This small molecule binds to this protein.
Small molecule (SMILES): C[C@H](O)[C@@H](O)[C@@H](O)[C@H](O)CO

Sequence of chain 3.B:
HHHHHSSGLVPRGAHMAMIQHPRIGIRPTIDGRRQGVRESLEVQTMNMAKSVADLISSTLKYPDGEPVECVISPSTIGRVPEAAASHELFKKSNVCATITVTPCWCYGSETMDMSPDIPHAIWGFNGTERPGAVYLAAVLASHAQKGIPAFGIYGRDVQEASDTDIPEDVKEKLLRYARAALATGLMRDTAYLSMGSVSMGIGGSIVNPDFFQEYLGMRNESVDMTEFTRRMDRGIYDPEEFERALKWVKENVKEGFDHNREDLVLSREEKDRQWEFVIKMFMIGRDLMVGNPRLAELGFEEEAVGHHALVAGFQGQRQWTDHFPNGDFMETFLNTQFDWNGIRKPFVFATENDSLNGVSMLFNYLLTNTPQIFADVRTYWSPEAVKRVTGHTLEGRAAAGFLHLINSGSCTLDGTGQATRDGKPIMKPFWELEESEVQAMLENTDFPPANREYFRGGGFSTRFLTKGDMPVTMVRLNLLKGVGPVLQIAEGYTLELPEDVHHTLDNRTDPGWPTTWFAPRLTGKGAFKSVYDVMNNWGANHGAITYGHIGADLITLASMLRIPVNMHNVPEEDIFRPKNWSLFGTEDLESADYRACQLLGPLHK

Binding-site contacts:
Ligand atom C3 contacts residue TRP105 of chain 3.B at 3.7 Å (hydrophobic).
Ligand atom O2 contacts residue GLU352 of chain 1.B at 3.3 Å (salt-bridge).
Ligand atom O4 contacts residue GLN317 of chain 1.B at 3.1 Å (h-bond).
Ligand atom O3 contacts residue VAL134 of chain 3.B at 4.2 Å.
Ligand atom C1 contacts residue VAL134 of chain 3.B at 4.0 Å (hydrophobic).
Ligand atom O4 contacts residue SER408 of chain 1.B at 3.4 Å (h-bond).
Ligand atom C5 contacts residue GLN317 of chain 1.B at 4.0 Å.
Ligand atom O5 contacts residue TRP105 of chain 3.B at 3.2 Å.
Ligand atom C6 contacts residue TYR454 of chain 1.B at 3.5 Å (hydrophobic).
Ligand atom O1 contacts residue ASP376 of chain 1.B at 3.3 Å (salt-bridge).
Ligand atom C1 contacts residue TRP105 of chain 3.B at 3.6 Å (hydrophobic).
Ligand atom C1 contacts residue ASN541 of chain 1.B at 3.5 Å.
Ligand atom C4 contacts residue SER408 of chain 1.B at 3.9 Å.
Ligand atom O4 contacts residue MET200 of chain 1.B at 4.2 Å.
Ligand atom C6 contacts residue TRP513 of chain 1.B at 4.0 Å (hydrophobic).
Ligand atom O2 contacts residue SER408 of chain 1.B at 3.2 Å (h-bond).
Ligand atom C1 contacts residue MN1 of chain 1.J at 2.9 Å.
Ligand atom C2 contacts residue SER408 of chain 1.B at 4.1 Å.
Ligand atom C5 contacts residue TRP105 of chain 3.B at 3.8 Å (hydrophobic).
Ligand atom C1 contacts residue ASP376 of chain 1.B at 4.1 Å.
Ligand atom C5 contacts residue ARG33 of chain 3.B at 4.0 Å.
Ligand atom C2 contacts residue GLU352 of chain 1.B at 3.1 Å.
Ligand atom O1 contacts residue ASN541 of chain 1.B at 2.7 Å (h-bond).
Ligand atom O1 contacts residue GLU352 of chain 1.B at 2.8 Å (salt-bridge).
Ligand atom C1 contacts residue GLU352 of chain 1.B at 3.6 Å.
Ligand atom C2 contacts residue ASP376 of chain 1.B at 4.0 Å.
Ligand atom C6 contacts residue GLN317 of chain 1.B at 4.1 Å.
Ligand atom O2 contacts residue MN1 of chain 1.J at 2.3 Å.
Ligand atom C2 contacts residue MET200 of chain 1.B at 4.2 Å (hydrophobic).
Ligand atom O1 contacts residue HIS542 of chain 1.B at 3.1 Å (h-bond).
Ligand atom O5 contacts residue GLN317 of chain 1.B at 3.0 Å (h-bond).
Ligand atom O3 contacts residue TRP105 of chain 3.B at 3.2 Å.
Ligand atom O1 contacts residue ILE202 of chain 1.B at 3.9 Å.
Ligand atom O5 contacts residue MET200 of chain 1.B at 3.8 Å.
Ligand atom C2 contacts residue MN1 of chain 1.J at 3.0 Å.
Ligand atom O2 contacts residue ASP376 of chain 1.B at 2.7 Å (salt-bridge).
Ligand atom O5 contacts residue ARG33 of chain 3.B at 3.1 Å (salt-bridge).
Ligand atom O3 contacts residue PRO131 of chain 3.B at 3.8 Å.
Ligand atom O1 contacts residue MN1 of chain 1.J at 1.9 Å.
Ligand atom O4 contacts residue GLU352 of chain 1.B at 3.5 Å (salt-bridge).

Sequence of chain 1.B:
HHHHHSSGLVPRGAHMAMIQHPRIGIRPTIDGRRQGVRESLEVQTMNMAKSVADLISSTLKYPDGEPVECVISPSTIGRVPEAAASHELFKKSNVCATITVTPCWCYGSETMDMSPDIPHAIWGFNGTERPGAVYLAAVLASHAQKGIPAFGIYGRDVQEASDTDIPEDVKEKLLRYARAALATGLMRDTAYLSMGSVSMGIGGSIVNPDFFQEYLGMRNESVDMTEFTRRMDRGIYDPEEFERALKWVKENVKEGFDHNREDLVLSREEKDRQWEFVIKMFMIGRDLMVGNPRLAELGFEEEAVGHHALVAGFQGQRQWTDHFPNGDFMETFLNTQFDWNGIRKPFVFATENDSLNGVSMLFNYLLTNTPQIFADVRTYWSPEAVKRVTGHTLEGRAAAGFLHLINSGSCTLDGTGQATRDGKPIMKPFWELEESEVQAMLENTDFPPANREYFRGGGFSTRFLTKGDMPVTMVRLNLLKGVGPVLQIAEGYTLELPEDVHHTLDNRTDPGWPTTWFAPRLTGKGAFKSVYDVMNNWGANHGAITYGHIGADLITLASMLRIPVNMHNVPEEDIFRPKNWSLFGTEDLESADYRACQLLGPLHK